Binding-site contacts:
Ligand atom OE1 contacts residue LEU671 of chain 1.C at 4.0 Å.
Ligand atom CA contacts residue THR501 of chain 1.C at 3.5 Å.
Ligand atom N contacts residue TYR753 of chain 1.C at 3.7 Å.
Ligand atom C contacts residue SER675 of chain 1.C at 4.1 Å.
Ligand atom N contacts residue TYR471 of chain 1.C at 4.1 Å.
Ligand atom C contacts residue THR501 of chain 1.C at 3.3 Å.
Ligand atom OXT contacts residue TYR471 of chain 1.C at 4.1 Å.
Ligand atom CB contacts residue SER675 of chain 1.C at 3.9 Å.
Ligand atom O contacts residue PRO499 of chain 1.C at 2.9 Å (h-bond).
Ligand atom N contacts residue GLU726 of chain 1.C at 3.9 Å.
Ligand atom OE1 contacts residue THR676 of chain 1.C at 3.0 Å (h-bond).
Ligand atom O contacts residue TYR471 of chain 1.C at 3.1 Å.
Ligand atom OXT contacts residue ARG506 of chain 1.C at 2.9 Å (salt-bridge).
Ligand atom CD contacts residue THR676 of chain 1.C at 3.4 Å.
Ligand atom CB contacts residue GLU726 of chain 1.C at 4.0 Å.
Ligand atom N contacts residue PRO499 of chain 1.C at 3.3 Å (h-bond).
Ligand atom C contacts residue TYR471 of chain 1.C at 3.8 Å (hydrophobic).
Ligand atom CG contacts residue LEU671 of chain 1.C at 3.7 Å (hydrophobic).
Ligand atom OE2 contacts residue GLY674 of chain 1.C at 3.5 Å.
Ligand atom CD contacts residue GLU726 of chain 1.C at 3.0 Å.
Ligand atom C contacts residue PRO499 of chain 1.C at 3.8 Å (hydrophobic).
Ligand atom OE2 contacts residue SER675 of chain 1.C at 3.1 Å (h-bond).
Ligand atom N contacts residue THR501 of chain 1.C at 3.6 Å.
Ligand atom CB contacts residue GLY674 of chain 1.C at 4.1 Å.
Ligand atom OE2 contacts residue GLU726 of chain 1.C at 3.6 Å.
Ligand atom OE1 contacts residue GLU726 of chain 1.C at 2.9 Å (salt-bridge).
Ligand atom CD contacts residue SER675 of chain 1.C at 4.2 Å.
Ligand atom CD contacts residue LEU671 of chain 1.C at 3.9 Å (hydrophobic).
Ligand atom OE2 contacts residue LEU671 of chain 1.C at 4.0 Å.
Ligand atom O contacts residue THR501 of chain 1.C at 3.4 Å (h-bond).
Ligand atom C contacts residue ARG506 of chain 1.C at 3.8 Å.
Ligand atom OXT contacts residue SER675 of chain 1.C at 3.3 Å.
Ligand atom OXT contacts residue THR501 of chain 1.C at 3.6 Å.
Ligand atom OXT contacts residue GLY674 of chain 1.C at 3.9 Å.
Ligand atom CG contacts residue GLU726 of chain 1.C at 3.3 Å.
Ligand atom OE2 contacts residue THR676 of chain 1.C at 3.3 Å (h-bond).
Ligand atom CA contacts residue GLU726 of chain 1.C at 3.8 Å.
Ligand atom O contacts residue ARG506 of chain 1.C at 4.0 Å.
Ligand atom CB contacts residue TYR471 of chain 1.C at 3.7 Å (hydrophobic).
Ligand atom O contacts residue LEU500 of chain 1.C at 3.5 Å.

Sequence of chain 1.C:
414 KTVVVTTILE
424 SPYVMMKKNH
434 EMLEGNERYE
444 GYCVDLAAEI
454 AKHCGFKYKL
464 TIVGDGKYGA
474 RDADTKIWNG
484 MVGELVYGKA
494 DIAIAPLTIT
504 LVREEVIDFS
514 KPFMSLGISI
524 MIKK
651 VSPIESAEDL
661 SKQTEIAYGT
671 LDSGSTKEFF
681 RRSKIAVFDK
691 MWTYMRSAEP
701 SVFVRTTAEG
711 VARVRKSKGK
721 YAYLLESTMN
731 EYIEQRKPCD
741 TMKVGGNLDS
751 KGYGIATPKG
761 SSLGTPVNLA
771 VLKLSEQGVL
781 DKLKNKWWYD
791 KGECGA

This small molecule binds to this protein.
Small molecule (SMILES): N[C@@H](CCC(=O)O)C(=O)O